Binding-site contacts:
Ligand atom O7 contacts residue TYR461 of chain 1.A at 4.5 Å.
Ligand atom C7 contacts residue ASN465 of chain 1.A at 3.2 Å.
Ligand atom C4 contacts residue ASN465 of chain 1.A at 4.3 Å.
Ligand atom O5 contacts residue ASN465 of chain 1.A at 2.5 Å (h-bond).
Ligand atom N2 contacts residue ASN465 of chain 1.A at 2.8 Å (h-bond).
Ligand atom C1 contacts residue TYR461 of chain 1.A at 3.9 Å (hydrophobic).
Ligand atom C8 contacts residue ASN465 of chain 1.A at 4.3 Å.
Ligand atom C3 contacts residue ASN465 of chain 1.A at 3.8 Å.
Ligand atom C2 contacts residue ASN465 of chain 1.A at 2.5 Å.
Ligand atom O7 contacts residue ASN465 of chain 1.A at 3.4 Å (h-bond).
Ligand atom C1 contacts residue ASN465 of chain 1.A at 1.4 Å.
Ligand atom C5 contacts residue ASN465 of chain 1.A at 3.7 Å.

The small molecule below binds the protein below.
Small molecule (SMILES): CC(=O)N[C@@H]1[C@@H](O)[C@H](O)[C@@H](CO)O[C@H]1O

Sequence of chain 1.A:
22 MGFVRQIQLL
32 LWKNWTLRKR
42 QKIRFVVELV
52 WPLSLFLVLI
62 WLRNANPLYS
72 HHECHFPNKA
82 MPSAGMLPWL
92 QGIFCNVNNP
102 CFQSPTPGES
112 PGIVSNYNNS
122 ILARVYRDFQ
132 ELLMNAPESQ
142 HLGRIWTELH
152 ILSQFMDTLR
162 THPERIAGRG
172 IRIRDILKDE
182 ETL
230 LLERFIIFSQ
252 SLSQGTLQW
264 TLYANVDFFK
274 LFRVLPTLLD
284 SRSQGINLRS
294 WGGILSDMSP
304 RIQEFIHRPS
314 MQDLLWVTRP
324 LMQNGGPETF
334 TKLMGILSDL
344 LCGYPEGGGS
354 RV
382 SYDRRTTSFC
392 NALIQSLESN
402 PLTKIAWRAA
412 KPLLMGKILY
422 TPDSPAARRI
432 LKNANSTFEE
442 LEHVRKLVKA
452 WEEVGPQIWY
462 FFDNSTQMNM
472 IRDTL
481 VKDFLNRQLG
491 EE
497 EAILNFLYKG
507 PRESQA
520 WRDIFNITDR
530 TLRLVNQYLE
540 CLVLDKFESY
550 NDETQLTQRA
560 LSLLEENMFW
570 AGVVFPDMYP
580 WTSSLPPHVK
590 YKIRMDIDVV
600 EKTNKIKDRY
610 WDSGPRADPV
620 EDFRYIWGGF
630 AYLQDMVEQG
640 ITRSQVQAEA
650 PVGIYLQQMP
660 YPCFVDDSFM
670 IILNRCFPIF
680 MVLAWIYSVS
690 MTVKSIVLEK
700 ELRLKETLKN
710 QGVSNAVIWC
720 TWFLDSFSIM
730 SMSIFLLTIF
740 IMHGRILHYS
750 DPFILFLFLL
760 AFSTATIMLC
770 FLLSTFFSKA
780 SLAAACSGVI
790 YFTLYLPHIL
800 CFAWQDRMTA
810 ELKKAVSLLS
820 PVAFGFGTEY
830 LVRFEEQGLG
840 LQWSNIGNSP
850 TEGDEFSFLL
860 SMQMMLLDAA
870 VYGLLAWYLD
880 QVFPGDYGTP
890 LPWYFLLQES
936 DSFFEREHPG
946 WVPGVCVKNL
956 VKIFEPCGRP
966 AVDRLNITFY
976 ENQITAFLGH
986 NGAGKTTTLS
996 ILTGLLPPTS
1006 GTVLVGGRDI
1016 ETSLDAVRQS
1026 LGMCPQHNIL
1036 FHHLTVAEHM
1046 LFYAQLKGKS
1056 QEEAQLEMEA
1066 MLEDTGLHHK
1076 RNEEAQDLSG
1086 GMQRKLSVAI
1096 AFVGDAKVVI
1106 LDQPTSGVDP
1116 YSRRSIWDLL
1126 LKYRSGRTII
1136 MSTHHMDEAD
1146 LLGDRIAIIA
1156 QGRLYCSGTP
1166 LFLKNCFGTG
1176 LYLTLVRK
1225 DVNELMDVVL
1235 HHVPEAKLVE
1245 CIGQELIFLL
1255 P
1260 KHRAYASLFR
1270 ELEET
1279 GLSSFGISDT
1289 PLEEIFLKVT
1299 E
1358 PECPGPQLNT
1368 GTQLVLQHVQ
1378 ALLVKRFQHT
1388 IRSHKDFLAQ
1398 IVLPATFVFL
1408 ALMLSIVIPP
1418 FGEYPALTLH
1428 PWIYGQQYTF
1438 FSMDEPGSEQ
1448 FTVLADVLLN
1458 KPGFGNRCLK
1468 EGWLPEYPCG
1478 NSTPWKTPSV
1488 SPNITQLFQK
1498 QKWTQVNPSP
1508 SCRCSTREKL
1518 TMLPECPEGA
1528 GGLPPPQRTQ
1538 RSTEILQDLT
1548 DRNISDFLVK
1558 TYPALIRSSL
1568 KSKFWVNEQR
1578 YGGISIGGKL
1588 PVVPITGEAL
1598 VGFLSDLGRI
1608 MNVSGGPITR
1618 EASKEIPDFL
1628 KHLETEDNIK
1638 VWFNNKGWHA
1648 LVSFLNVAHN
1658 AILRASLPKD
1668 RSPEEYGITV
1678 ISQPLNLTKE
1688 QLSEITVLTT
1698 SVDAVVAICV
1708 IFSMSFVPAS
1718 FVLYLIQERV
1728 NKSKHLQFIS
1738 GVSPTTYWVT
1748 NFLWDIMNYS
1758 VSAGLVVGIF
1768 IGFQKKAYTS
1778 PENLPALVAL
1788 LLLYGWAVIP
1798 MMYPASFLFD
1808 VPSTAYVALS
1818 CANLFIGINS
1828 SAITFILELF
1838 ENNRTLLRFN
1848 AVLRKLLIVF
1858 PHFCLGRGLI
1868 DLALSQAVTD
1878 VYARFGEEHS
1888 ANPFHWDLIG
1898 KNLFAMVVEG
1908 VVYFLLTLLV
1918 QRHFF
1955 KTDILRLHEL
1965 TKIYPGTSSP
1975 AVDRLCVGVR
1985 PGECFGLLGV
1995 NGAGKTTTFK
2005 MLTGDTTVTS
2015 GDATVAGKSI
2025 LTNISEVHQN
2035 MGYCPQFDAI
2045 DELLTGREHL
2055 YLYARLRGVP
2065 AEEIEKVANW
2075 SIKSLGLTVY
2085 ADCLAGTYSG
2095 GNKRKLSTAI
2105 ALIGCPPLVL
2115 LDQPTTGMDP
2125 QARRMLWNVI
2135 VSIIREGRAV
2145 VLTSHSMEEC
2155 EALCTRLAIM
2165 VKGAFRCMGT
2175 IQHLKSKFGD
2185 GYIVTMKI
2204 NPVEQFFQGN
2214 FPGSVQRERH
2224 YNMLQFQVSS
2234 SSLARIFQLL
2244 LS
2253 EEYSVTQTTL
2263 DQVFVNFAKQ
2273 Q